Binding-site contacts:
Ligand atom C2 contacts residue ASN67 of chain 3.A at 2.5 Å.
Ligand atom C1 contacts residue ASN67 of chain 3.A at 1.4 Å.
Ligand atom C8 contacts residue ASN67 of chain 3.A at 4.3 Å.
Ligand atom C8 contacts residue PHE90 of chain 3.A at 3.7 Å (hydrophobic).
Ligand atom C3 contacts residue ASN67 of chain 3.A at 3.8 Å.
Ligand atom O5 contacts residue ASN67 of chain 3.A at 2.4 Å (h-bond).
Ligand atom C7 contacts residue ASN67 of chain 3.A at 3.9 Å.
Ligand atom O7 contacts residue ASN67 of chain 3.A at 4.3 Å.
Ligand atom C8 contacts residue MET118 of chain 3.A at 4.3 Å (hydrophobic).
Ligand atom C5 contacts residue ASN67 of chain 3.A at 3.7 Å.
Ligand atom N2 contacts residue ASN67 of chain 3.A at 2.9 Å (h-bond).
Ligand atom C4 contacts residue ASN67 of chain 3.A at 4.2 Å.

Sequence of chain 3.A:
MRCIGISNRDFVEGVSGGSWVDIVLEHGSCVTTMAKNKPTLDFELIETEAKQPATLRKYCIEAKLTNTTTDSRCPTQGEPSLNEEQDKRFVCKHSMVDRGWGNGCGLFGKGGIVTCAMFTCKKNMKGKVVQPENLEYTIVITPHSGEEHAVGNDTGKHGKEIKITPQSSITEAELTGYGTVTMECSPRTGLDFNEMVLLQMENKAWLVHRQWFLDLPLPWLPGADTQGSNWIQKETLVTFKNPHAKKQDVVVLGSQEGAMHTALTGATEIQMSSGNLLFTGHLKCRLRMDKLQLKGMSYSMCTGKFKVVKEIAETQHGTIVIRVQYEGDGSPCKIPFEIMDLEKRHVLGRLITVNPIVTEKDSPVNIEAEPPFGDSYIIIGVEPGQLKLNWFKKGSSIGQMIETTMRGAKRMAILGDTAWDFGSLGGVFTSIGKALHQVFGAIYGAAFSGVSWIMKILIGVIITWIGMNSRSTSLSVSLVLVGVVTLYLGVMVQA

This protein binds this small molecule.
Small molecule (SMILES): CC(=O)N[C@@H]1[C@@H](O)[C@H](O)[C@@H](CO)O[C@H]1O